Binding-site contacts:
Ligand atom O4' contacts residue NAD1 of chain 1.I at 2.8 Å.
Ligand atom O2B contacts residue VAL94 of chain 1.B at 3.4 Å.
Ligand atom O5' contacts residue ASN187 of chain 1.B at 3.2 Å.
Ligand atom O1A contacts residue ASN207 of chain 1.B at 3.4 Å.
Ligand atom C5 contacts residue LEU208 of chain 1.B at 3.5 Å (hydrophobic).
Ligand atom C2 contacts residue PHE226 of chain 1.B at 3.4 Å (hydrophobic).
Ligand atom O2' contacts residue ASP303 of chain 1.B at 2.6 Å (salt-bridge).
Ligand atom O4' contacts residue TYR157 of chain 1.B at 3.0 Å (h-bond).
Ligand atom O4 contacts residue ASN224 of chain 1.B at 3.4 Å (h-bond).
Ligand atom O3B contacts residue ARG239 of chain 1.B at 3.5 Å (salt-bridge).
Ligand atom C4 contacts residue PHE226 of chain 1.B at 3.2 Å (hydrophobic).
Ligand atom C1' contacts residue ASN187 of chain 1.B at 3.4 Å.
Ligand atom O4' contacts residue SER132 of chain 1.B at 2.8 Å (h-bond).
Ligand atom O7' contacts residue LYS92 of chain 1.B at 3.4 Å (salt-bridge).
Ligand atom C3' contacts residue NAD1 of chain 1.I at 3.2 Å.
Ligand atom C4' contacts residue NAD1 of chain 1.I at 3.0 Å.
Ligand atom O4B contacts residue LEU208 of chain 1.B at 3.5 Å.
Ligand atom O3A contacts residue ASN187 of chain 1.B at 3.2 Å (h-bond).
Ligand atom O6' contacts residue ASN187 of chain 1.B at 2.8 Å (h-bond).
Ligand atom C2' contacts residue NAD1 of chain 1.I at 2.8 Å.
Ligand atom N3 contacts residue ASN224 of chain 1.B at 2.7 Å (h-bond).
Ligand atom O2 contacts residue PHE226 of chain 1.B at 3.1 Å (h-bond).
Ligand atom O2A contacts residue LEU208 of chain 1.B at 2.7 Å (h-bond).
Ligand atom C4 contacts residue ASN224 of chain 1.B at 3.5 Å.
Ligand atom O3' contacts residue TYR157 of chain 1.B at 3.2 Å (h-bond).
Ligand atom O2B contacts residue ARG300 of chain 1.B at 3.5 Å (salt-bridge).
Ligand atom C6' contacts residue TYR185 of chain 1.B at 3.4 Å (hydrophobic).
Ligand atom O1B contacts residue ARG239 of chain 1.B at 2.8 Å (salt-bridge).
Ligand atom O1A contacts residue ARG300 of chain 1.B at 2.9 Å (salt-bridge).
Ligand atom N3 contacts residue PHE226 of chain 1.B at 3.3 Å.
Ligand atom O1A contacts residue ASN206 of chain 1.B at 3.4 Å (h-bond).
Ligand atom O2 contacts residue VAL225 of chain 1.B at 3.5 Å.
Ligand atom O2A contacts residue ASN207 of chain 1.B at 3.0 Å.
Ligand atom C6' contacts residue PHE186 of chain 1.B at 3.2 Å (hydrophobic).
Ligand atom O1B contacts residue ASN187 of chain 1.B at 3.0 Å (h-bond).
Ligand atom O3B contacts residue GLY237 of chain 1.B at 3.4 Å.
Ligand atom C5 contacts residue PHE226 of chain 1.B at 3.5 Å (hydrophobic).
Ligand atom O7' contacts residue NAD1 of chain 1.I at 2.7 Å (h-bond).
Ligand atom O3' contacts residue LYS92 of chain 1.B at 2.9 Å (salt-bridge).
Ligand atom O3' contacts residue NAD1 of chain 1.I at 2.9 Å.

The protein below binds the small molecule below.
Small molecule (SMILES): CC(=O)N[C@H]1[C@@H](O[P](=O)(O)O[P](=O)(O)OC[C@H]2O[C@@H](n3ccc(=O)[nH]c3=O)[C@H](O)[C@@H]2O)O[C@H](CO)[C@@H](O)[C@@H]1O

Sequence of chain 1.B:
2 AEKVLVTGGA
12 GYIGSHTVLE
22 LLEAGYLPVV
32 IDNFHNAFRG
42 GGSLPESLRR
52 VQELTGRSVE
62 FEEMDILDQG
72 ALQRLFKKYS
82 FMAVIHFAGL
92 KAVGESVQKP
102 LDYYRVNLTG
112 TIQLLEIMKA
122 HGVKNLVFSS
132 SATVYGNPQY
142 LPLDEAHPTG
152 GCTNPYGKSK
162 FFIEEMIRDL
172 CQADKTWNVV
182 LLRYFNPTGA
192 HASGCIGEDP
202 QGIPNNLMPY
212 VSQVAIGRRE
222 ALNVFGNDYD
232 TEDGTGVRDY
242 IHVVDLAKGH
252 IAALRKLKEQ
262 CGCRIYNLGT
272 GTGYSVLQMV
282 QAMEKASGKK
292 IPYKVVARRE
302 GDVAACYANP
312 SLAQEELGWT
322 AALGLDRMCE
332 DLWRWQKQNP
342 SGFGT